Sequence of chain 1.C:
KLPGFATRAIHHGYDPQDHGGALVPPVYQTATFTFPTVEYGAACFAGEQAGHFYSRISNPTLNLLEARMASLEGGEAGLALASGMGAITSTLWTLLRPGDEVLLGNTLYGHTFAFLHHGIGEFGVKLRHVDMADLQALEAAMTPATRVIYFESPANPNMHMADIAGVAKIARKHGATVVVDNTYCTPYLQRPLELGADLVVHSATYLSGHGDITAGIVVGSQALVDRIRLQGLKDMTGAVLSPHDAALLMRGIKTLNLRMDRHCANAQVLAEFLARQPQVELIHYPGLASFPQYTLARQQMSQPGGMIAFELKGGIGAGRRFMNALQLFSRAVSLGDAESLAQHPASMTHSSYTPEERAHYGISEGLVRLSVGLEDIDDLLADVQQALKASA

A small-molecule ligand and the protein it binds are described below.
Small molecule (SMILES): Cc1ncc(COP(=O)(O)O)c(CN[C@@H](CCS)C(=O)O)c1O

Binding-site contacts:
Ligand atom O contacts residue ARG375 of chain 1.D at 3.6 Å (salt-bridge).
Ligand atom OAC contacts residue GLY89 of chain 1.D at 3.2 Å (h-bond).
Ligand atom PAW contacts residue ARG61 of chain 1.C at 3.7 Å.
Ligand atom CAM contacts residue TYR114 of chain 1.D at 3.3 Å (hydrophobic).
Ligand atom SAH contacts residue VAL339 of chain 1.D at 3.4 Å.
Ligand atom SAH contacts residue TYR114 of chain 1.D at 3.6 Å (h-bond).
Ligand atom O contacts residue ASN161 of chain 1.D at 3.3 Å (h-bond).
Ligand atom CAA contacts residue THR188 of chain 1.D at 3.6 Å.
Ligand atom CAA contacts residue ASP186 of chain 1.D at 3.3 Å.
Ligand atom CAS contacts residue TYR114 of chain 1.D at 3.5 Å (hydrophobic).
Ligand atom OXT contacts residue SER340 of chain 1.D at 2.8 Å (h-bond).
Ligand atom OAG contacts residue SER208 of chain 1.D at 2.9 Å (h-bond).
Ligand atom OAC contacts residue ARG61 of chain 1.C at 2.8 Å (salt-bridge).
Ligand atom N contacts residue TYR114 of chain 1.D at 3.1 Å.
Ligand atom N contacts residue LYS211 of chain 1.D at 3.3 Å.
Ligand atom O contacts residue TYR114 of chain 1.D at 3.2 Å.
Ligand atom CAJ contacts residue SER340 of chain 1.D at 3.5 Å.
Ligand atom OAC contacts residue SER88 of chain 1.D at 3.4 Å.
Ligand atom OAF contacts residue TYR59 of chain 1.C at 2.4 Å (h-bond).
Ligand atom CAJ contacts residue VAL339 of chain 1.D at 3.5 Å (hydrophobic).
Ligand atom OXT contacts residue ARG375 of chain 1.D at 2.7 Å (salt-bridge).
Ligand atom CB contacts residue LYS211 of chain 1.D at 3.6 Å.
Ligand atom CAL contacts residue TYR114 of chain 1.D at 3.5 Å (hydrophobic).
Ligand atom OAP contacts residue GLY89 of chain 1.D at 3.4 Å.
Ligand atom CAR contacts residue ASP186 of chain 1.D at 3.4 Å.
Ligand atom OAC contacts residue MET90 of chain 1.D at 2.8 Å (h-bond).
Ligand atom OAG contacts residue THR210 of chain 1.D at 2.8 Å (h-bond).
Ligand atom OAG contacts residue GLY89 of chain 1.D at 2.9 Å (h-bond).
Ligand atom PAW contacts residue TYR59 of chain 1.C at 3.6 Å.
Ligand atom SAH contacts residue TYR59 of chain 1.C at 3.3 Å.
Ligand atom OAF contacts residue ARG61 of chain 1.C at 3.0 Å (salt-bridge).
Ligand atom CAL contacts residue LYS211 of chain 1.D at 3.1 Å.
Ligand atom PAW contacts residue GLY89 of chain 1.D at 3.4 Å.
Ligand atom NAN contacts residue ASP186 of chain 1.D at 2.7 Å (salt-bridge).
Ligand atom CA contacts residue LYS211 of chain 1.D at 3.4 Å.
Ligand atom CB contacts residue TYR114 of chain 1.D at 3.0 Å (hydrophobic).
Ligand atom CA contacts residue TYR114 of chain 1.D at 3.5 Å (hydrophobic).
Ligand atom OAP contacts residue SER208 of chain 1.D at 3.0 Å (h-bond).
Ligand atom PAW contacts residue SER208 of chain 1.D at 3.5 Å.
Ligand atom OAE contacts residue ASN161 of chain 1.D at 3.2 Å (h-bond).

Sequence of chain 1.D:
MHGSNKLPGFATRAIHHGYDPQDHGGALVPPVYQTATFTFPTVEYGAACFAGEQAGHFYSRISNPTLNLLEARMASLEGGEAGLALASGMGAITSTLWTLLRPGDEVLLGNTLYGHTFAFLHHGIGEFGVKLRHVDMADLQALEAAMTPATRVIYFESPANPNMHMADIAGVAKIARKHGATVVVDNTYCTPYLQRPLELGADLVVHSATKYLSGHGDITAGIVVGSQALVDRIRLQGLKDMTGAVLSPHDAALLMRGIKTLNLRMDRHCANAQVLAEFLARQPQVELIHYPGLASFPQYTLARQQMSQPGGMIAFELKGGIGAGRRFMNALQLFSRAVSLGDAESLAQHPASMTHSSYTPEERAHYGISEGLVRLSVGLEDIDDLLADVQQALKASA